Sequence of chain 1.A:
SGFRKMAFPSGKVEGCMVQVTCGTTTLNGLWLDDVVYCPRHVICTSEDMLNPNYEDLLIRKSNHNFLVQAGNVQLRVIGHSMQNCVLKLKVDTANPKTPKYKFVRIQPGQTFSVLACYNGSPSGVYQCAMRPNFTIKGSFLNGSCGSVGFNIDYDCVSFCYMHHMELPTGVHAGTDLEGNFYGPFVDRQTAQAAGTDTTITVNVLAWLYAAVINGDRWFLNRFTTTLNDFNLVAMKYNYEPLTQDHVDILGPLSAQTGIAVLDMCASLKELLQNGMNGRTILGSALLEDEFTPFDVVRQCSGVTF

Sequence of chain 1.B:
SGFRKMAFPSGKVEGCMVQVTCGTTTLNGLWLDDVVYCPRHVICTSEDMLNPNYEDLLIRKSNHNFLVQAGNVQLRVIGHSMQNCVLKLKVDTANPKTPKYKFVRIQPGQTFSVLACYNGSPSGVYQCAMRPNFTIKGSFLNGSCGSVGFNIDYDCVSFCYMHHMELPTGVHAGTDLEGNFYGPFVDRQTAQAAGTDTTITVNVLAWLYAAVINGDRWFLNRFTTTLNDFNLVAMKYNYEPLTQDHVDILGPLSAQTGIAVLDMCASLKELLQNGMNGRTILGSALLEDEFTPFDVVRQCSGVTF

Binding-site contacts:
Ligand atom N3 contacts residue PHE140 of chain 1.A at 3.8 Å.
Ligand atom C19 contacts residue HIS164 of chain 1.A at 3.8 Å.
Ligand atom N3 contacts residue SER144 of chain 1.A at 3.6 Å (h-bond).
Ligand atom C18 contacts residue HIS164 of chain 1.A at 3.3 Å.
Ligand atom CL contacts residue MET165 of chain 1.A at 3.9 Å.
Ligand atom C10 contacts residue HIS163 of chain 1.A at 3.8 Å.
Ligand atom C9 contacts residue GLU166 of chain 1.A at 3.8 Å.
Ligand atom C1 contacts residue GLU166 of chain 1.A at 3.9 Å.
Ligand atom C10 contacts residue PHE140 of chain 1.A at 3.4 Å (hydrophobic).
Ligand atom CL contacts residue HIS164 of chain 1.A at 3.7 Å.
Ligand atom C18 contacts residue HIS41 of chain 1.A at 3.9 Å.
Ligand atom O2 contacts residue GLN189 of chain 1.A at 3.1 Å (h-bond).
Ligand atom C11 contacts residue GLU166 of chain 1.A at 3.7 Å.
Ligand atom C13 contacts residue ASN142 of chain 1.A at 3.7 Å.
Ligand atom CL contacts residue ASP187 of chain 1.A at 3.5 Å.
Ligand atom C20 contacts residue MET165 of chain 1.A at 3.7 Å (hydrophobic).
Ligand atom N3 contacts residue GLU166 of chain 1.A at 3.9 Å.
Ligand atom C12 contacts residue GLU166 of chain 1.A at 3.4 Å.
Ligand atom O1 contacts residue MET165 of chain 1.A at 3.5 Å.
Ligand atom C18 contacts residue MET165 of chain 1.A at 3.6 Å (hydrophobic).
Ligand atom C11 contacts residue PHE140 of chain 1.A at 3.9 Å (hydrophobic).
Ligand atom C21 contacts residue MET49 of chain 1.A at 3.8 Å (hydrophobic).
Ligand atom C10 contacts residue SER144 of chain 1.A at 4.0 Å.
Ligand atom C2 contacts residue GLU166 of chain 1.A at 3.3 Å.
Ligand atom C12 contacts residue ASN142 of chain 1.A at 3.8 Å.
Ligand atom C10 contacts residue GLU166 of chain 1.A at 3.5 Å.
Ligand atom CL contacts residue HIS41 of chain 1.A at 3.4 Å.
Ligand atom N2 contacts residue CYS145 of chain 1.A at 3.7 Å.
Ligand atom C12 contacts residue LEU141 of chain 1.A at 3.6 Å (hydrophobic).
Ligand atom C12 contacts residue PHE140 of chain 1.A at 3.5 Å (hydrophobic).
Ligand atom C10 contacts residue LEU141 of chain 1.A at 3.7 Å (hydrophobic).
Ligand atom C11 contacts residue LEU141 of chain 1.A at 3.8 Å (hydrophobic).
Ligand atom C9 contacts residue CYS145 of chain 1.A at 3.8 Å (hydrophobic).
Ligand atom C23 contacts residue GLN189 of chain 1.A at 3.6 Å.
Ligand atom N3 contacts residue HIS163 of chain 1.A at 2.6 Å (h-bond).
Ligand atom C9 contacts residue HIS163 of chain 1.A at 3.1 Å.
Ligand atom O1 contacts residue GLU166 of chain 1.A at 3.1 Å (salt-bridge).
Ligand atom C19 contacts residue MET165 of chain 1.A at 3.5 Å (hydrophobic).
Ligand atom C19 contacts residue MET49 of chain 1.A at 3.6 Å (hydrophobic).
Ligand atom C20 contacts residue MET49 of chain 1.A at 3.5 Å (hydrophobic).

A protein and the small-molecule ligand that binds it are described below.
Small molecule (SMILES): CC(C)NC(=O)CN1C[C@@H](C(=O)Nc2cncc3cc(F)ccc23)c2cc(Cl)ccc2C1=O